This protein binds this small molecule.
Small molecule (SMILES): CC(=O)N[C@H]1[C@@H](O[P](=O)(O)O[P](=O)(O)OC[C@H]2O[C@@H](n3ccc(=O)[nH]c3=O)[C@H](O)[C@@H]2O)O[C@H](CO)[C@@H](O)[C@@H]1O

Sequence of chain 1.B:
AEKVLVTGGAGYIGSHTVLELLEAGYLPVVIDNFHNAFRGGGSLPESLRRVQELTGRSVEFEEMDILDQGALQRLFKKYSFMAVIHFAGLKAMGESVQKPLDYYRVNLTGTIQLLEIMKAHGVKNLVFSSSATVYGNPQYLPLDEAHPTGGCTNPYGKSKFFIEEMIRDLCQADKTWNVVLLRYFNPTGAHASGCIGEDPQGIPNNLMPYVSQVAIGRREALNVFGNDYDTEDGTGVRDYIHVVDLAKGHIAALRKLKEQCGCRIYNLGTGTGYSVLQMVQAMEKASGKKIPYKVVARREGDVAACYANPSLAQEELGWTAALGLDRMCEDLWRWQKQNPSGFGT

Binding-site contacts:
Ligand atom C2 contacts residue PHE226 of chain 1.B at 3.3 Å (hydrophobic).
Ligand atom O2A contacts residue LEU208 of chain 1.B at 2.9 Å (h-bond).
Ligand atom N1 contacts residue PHE226 of chain 1.B at 3.5 Å.
Ligand atom N3 contacts residue ASN224 of chain 1.B at 2.8 Å (h-bond).
Ligand atom C8' contacts residue ASP303 of chain 1.B at 3.5 Å.
Ligand atom O4B contacts residue VAL277 of chain 1.B at 3.5 Å.
Ligand atom O3A contacts residue ASN187 of chain 1.B at 3.2 Å (h-bond).
Ligand atom C2 contacts residue ASN224 of chain 1.B at 3.6 Å.
Ligand atom O4B contacts residue LEU208 of chain 1.B at 3.5 Å.
Ligand atom C2B contacts residue ARG300 of chain 1.B at 3.5 Å.
Ligand atom C3B contacts residue ARG239 of chain 1.B at 3.6 Å.
Ligand atom O2B contacts residue ASP303 of chain 1.B at 3.5 Å (salt-bridge).
Ligand atom O2 contacts residue PHE226 of chain 1.B at 3.0 Å (h-bond).
Ligand atom O2 contacts residue ASN224 of chain 1.B at 3.5 Å (h-bond).
Ligand atom O3B contacts residue ARG239 of chain 1.B at 3.4 Å (salt-bridge).
Ligand atom O1B contacts residue ARG239 of chain 1.B at 3.0 Å (salt-bridge).
Ligand atom O5B contacts residue ARG300 of chain 1.B at 3.4 Å (salt-bridge).
Ligand atom C4B contacts residue TYR241 of chain 1.B at 3.4 Å (hydrophobic).
Ligand atom O4 contacts residue PHE226 of chain 1.B at 3.4 Å.
Ligand atom O2A contacts residue ASN207 of chain 1.B at 3.1 Å (h-bond).
Ligand atom PA contacts residue ARG300 of chain 1.B at 3.6 Å.
Ligand atom O5' contacts residue ASN207 of chain 1.B at 3.1 Å (h-bond).
Ligand atom O2B contacts residue ARG239 of chain 1.B at 3.4 Å (salt-bridge).
Ligand atom C5 contacts residue PHE226 of chain 1.B at 3.4 Å (hydrophobic).
Ligand atom O3B contacts residue GLY237 of chain 1.B at 3.4 Å.
Ligand atom N3 contacts residue PHE226 of chain 1.B at 3.3 Å.
Ligand atom O6' contacts residue NAD1 of chain 1.J at 2.6 Å (h-bond).
Ligand atom O6' contacts residue ASN207 of chain 1.B at 2.9 Å (h-bond).
Ligand atom O1A contacts residue ARG300 of chain 1.B at 2.9 Å (salt-bridge).
Ligand atom O4' contacts residue TYR157 of chain 1.B at 3.1 Å.
Ligand atom C6' contacts residue NAD1 of chain 1.J at 3.1 Å.
Ligand atom O1A contacts residue ASN206 of chain 1.B at 3.5 Å (h-bond).
Ligand atom C5 contacts residue LEU208 of chain 1.B at 3.6 Å (hydrophobic).
Ligand atom C5B contacts residue TYR241 of chain 1.B at 3.2 Å (hydrophobic).
Ligand atom C2B contacts residue ASP303 of chain 1.B at 3.6 Å.
Ligand atom O2B contacts residue ARG300 of chain 1.B at 2.8 Å (salt-bridge).
Ligand atom O2' contacts residue ASP303 of chain 1.B at 2.6 Å (salt-bridge).
Ligand atom O2 contacts residue VAL225 of chain 1.B at 3.5 Å.
Ligand atom C4 contacts residue PHE226 of chain 1.B at 3.2 Å (hydrophobic).
Ligand atom O1B contacts residue ASN187 of chain 1.B at 2.9 Å (h-bond).